The small molecule below binds the protein below.
Small molecule (SMILES): COc1ccc(Cn2cnc3cc4c(cc32)CCCC4)cc1C

Sequence of chain 1.C:
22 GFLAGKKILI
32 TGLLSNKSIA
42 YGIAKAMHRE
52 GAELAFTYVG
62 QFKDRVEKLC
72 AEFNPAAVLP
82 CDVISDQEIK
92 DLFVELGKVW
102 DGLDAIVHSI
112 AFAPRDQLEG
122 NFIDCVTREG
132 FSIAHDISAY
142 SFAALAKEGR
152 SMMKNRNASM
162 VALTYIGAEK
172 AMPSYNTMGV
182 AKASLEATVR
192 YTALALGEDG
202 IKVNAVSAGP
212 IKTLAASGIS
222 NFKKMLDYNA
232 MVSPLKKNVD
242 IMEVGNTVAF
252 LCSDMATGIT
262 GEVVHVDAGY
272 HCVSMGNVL

Binding-site contacts:
Ligand atom C13 contacts residue TYR176 of chain 1.C at 3.5 Å (hydrophobic).
Ligand atom O21 contacts residue TYR176 of chain 1.C at 3.9 Å.
Ligand atom C8 contacts residue NAD1 of chain 1.U at 3.5 Å.
Ligand atom C14 contacts residue TYR176 of chain 1.C at 3.7 Å (hydrophobic).
Ligand atom C17 contacts residue ALA216 of chain 1.C at 3.3 Å (hydrophobic).
Ligand atom C22 contacts residue MET226 of chain 1.C at 3.9 Å (hydrophobic).
Ligand atom C16 contacts residue TYR166 of chain 1.C at 3.8 Å (hydrophobic).
Ligand atom O21 contacts residue PRO174 of chain 1.C at 3.5 Å (h-bond).
Ligand atom C10 contacts residue PHE223 of chain 1.C at 3.8 Å (hydrophobic).
Ligand atom C22 contacts residue TYR166 of chain 1.C at 3.9 Å (hydrophobic).
Ligand atom C23 contacts residue ILE220 of chain 1.C at 3.7 Å (hydrophobic).
Ligand atom C11 contacts residue PHE223 of chain 1.C at 3.8 Å (hydrophobic).
Ligand atom O21 contacts residue MET226 of chain 1.C at 3.6 Å (h-bond).
Ligand atom N9 contacts residue TYR176 of chain 1.C at 3.7 Å.
Ligand atom C23 contacts residue TYR176 of chain 1.C at 3.9 Å (hydrophobic).
Ligand atom C10 contacts residue NAD1 of chain 1.U at 3.5 Å.
Ligand atom C18 contacts residue ALA216 of chain 1.C at 4.0 Å (hydrophobic).
Ligand atom C19 contacts residue ALA114 of chain 1.C at 3.7 Å (hydrophobic).
Ligand atom C3 contacts residue NAD1 of chain 1.U at 3.5 Å.
Ligand atom C12 contacts residue ILE220 of chain 1.C at 4.0 Å (hydrophobic).
Ligand atom C20 contacts residue ALA112 of chain 1.C at 3.9 Å (hydrophobic).
Ligand atom C22 contacts residue PRO174 of chain 1.C at 3.4 Å (hydrophobic).
Ligand atom C22 contacts residue MET173 of chain 1.C at 3.9 Å (hydrophobic).
Ligand atom N7 contacts residue NAD1 of chain 1.U at 2.8 Å (h-bond).
Ligand atom C15 contacts residue TYR166 of chain 1.C at 3.4 Å (hydrophobic).
Ligand atom N9 contacts residue NAD1 of chain 1.U at 4.0 Å.
Ligand atom C11 contacts residue TYR176 of chain 1.C at 4.0 Å (hydrophobic).
Ligand atom C12 contacts residue TYR176 of chain 1.C at 3.7 Å (hydrophobic).
Ligand atom C3 contacts residue ALA112 of chain 1.C at 3.9 Å (hydrophobic).
Ligand atom C5 contacts residue TYR176 of chain 1.C at 3.8 Å (hydrophobic).
Ligand atom C4 contacts residue ALA216 of chain 1.C at 3.6 Å (hydrophobic).
Ligand atom C6 contacts residue TYR176 of chain 1.C at 3.6 Å (hydrophobic).
Ligand atom C16 contacts residue PHE223 of chain 1.C at 3.9 Å (hydrophobic).
Ligand atom N7 contacts residue TYR176 of chain 1.C at 2.9 Å (h-bond).
Ligand atom C8 contacts residue TYR176 of chain 1.C at 3.5 Å (hydrophobic).
Ligand atom C2 contacts residue ALA216 of chain 1.C at 3.7 Å (hydrophobic).
Ligand atom C20 contacts residue PHE113 of chain 1.C at 3.9 Å (hydrophobic).
Ligand atom C6 contacts residue NAD1 of chain 1.U at 3.4 Å.
Ligand atom C23 contacts residue SER175 of chain 1.C at 3.7 Å.
Ligand atom C14 contacts residue MET226 of chain 1.C at 3.8 Å (hydrophobic).